Sequence of chain 1.A:
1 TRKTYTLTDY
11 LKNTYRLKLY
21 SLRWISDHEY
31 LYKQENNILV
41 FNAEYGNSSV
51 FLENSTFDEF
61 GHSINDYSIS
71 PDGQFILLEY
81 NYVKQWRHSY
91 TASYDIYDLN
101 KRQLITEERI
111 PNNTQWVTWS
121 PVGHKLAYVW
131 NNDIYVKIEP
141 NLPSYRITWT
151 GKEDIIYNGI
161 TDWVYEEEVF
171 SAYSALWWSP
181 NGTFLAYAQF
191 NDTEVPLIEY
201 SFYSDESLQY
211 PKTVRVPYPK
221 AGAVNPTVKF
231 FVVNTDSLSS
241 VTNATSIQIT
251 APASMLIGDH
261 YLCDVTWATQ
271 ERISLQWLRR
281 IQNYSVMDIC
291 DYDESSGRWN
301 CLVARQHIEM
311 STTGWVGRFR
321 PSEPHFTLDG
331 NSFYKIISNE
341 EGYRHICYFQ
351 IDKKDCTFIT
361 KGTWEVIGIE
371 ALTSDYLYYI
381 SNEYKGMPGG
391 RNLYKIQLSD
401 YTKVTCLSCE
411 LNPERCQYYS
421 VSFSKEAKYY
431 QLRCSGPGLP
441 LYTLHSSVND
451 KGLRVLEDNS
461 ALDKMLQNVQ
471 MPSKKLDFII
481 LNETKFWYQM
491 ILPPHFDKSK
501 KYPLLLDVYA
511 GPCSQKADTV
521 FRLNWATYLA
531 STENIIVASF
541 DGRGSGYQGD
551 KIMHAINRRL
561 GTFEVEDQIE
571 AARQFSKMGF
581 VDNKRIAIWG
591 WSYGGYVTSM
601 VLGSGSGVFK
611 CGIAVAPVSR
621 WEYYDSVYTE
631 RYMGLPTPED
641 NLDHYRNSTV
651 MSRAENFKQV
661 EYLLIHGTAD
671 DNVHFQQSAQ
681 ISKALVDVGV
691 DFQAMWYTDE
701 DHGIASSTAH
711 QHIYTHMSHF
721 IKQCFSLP

The protein below binds the small molecule below.
Small molecule (SMILES): CC(=O)N[C@H]1[C@H](O[C@H]2[C@H](O)[C@@H](NC(C)=O)CO[C@@H]2CO)O[C@H](CO)[C@@H](O)[C@@H]1O

Binding-site contacts:
Ligand atom O5 contacts residue THR183 of chain 1.A at 3.6 Å.
Ligand atom C1 contacts residue THR183 of chain 1.A at 3.2 Å.
Ligand atom C8 contacts residue ASN234 of chain 1.A at 3.8 Å.
Ligand atom C6 contacts residue GLN270 of chain 1.A at 4.0 Å.
Ligand atom N2 contacts residue THR183 of chain 1.A at 3.7 Å.
Ligand atom C7 contacts residue ASN234 of chain 1.A at 4.2 Å.
Ligand atom O5 contacts residue GLN270 of chain 1.A at 3.5 Å.
Ligand atom C6 contacts residue GLU271 of chain 1.A at 3.3 Å.
Ligand atom C8 contacts residue THR183 of chain 1.A at 4.5 Å.
Ligand atom C3 contacts residue ASN181 of chain 1.A at 3.8 Å.
Ligand atom N2 contacts residue ASN181 of chain 1.A at 2.8 Å (h-bond).
Ligand atom C1 contacts residue ASN181 of chain 1.A at 1.4 Å.
Ligand atom O3 contacts residue GLU294 of chain 1.A at 3.4 Å (salt-bridge).
Ligand atom C5 contacts residue ASN181 of chain 1.A at 3.8 Å.
Ligand atom C8 contacts residue PHE184 of chain 1.A at 3.6 Å (hydrophobic).
Ligand atom C4 contacts residue THR183 of chain 1.A at 4.1 Å.
Ligand atom O6 contacts residue GLU271 of chain 1.A at 2.7 Å (salt-bridge).
Ligand atom C8 contacts residue ASN181 of chain 1.A at 4.3 Å.
Ligand atom O7 contacts residue ASN181 of chain 1.A at 3.2 Å (h-bond).
Ligand atom O4 contacts residue GLU294 of chain 1.A at 4.2 Å.
Ligand atom C7 contacts residue ASN181 of chain 1.A at 3.1 Å.
Ligand atom O7 contacts residue THR183 of chain 1.A at 4.1 Å.
Ligand atom O7 contacts residue ASN234 of chain 1.A at 3.7 Å.
Ligand atom O5 contacts residue ASN181 of chain 1.A at 2.6 Å (h-bond).
Ligand atom C5 contacts residue THR183 of chain 1.A at 3.4 Å.
Ligand atom C7 contacts residue THR183 of chain 1.A at 4.5 Å.
Ligand atom C8 contacts residue TYR292 of chain 1.A at 3.4 Å (hydrophobic).
Ligand atom C3 contacts residue THR183 of chain 1.A at 3.7 Å.
Ligand atom C1 contacts residue GLN270 of chain 1.A at 4.1 Å.
Ligand atom C5 contacts residue GLN270 of chain 1.A at 4.4 Å.
Ligand atom C2 contacts residue THR183 of chain 1.A at 3.7 Å.
Ligand atom O6 contacts residue GLN270 of chain 1.A at 3.6 Å.
Ligand atom C2 contacts residue ASN181 of chain 1.A at 2.4 Å.
Ligand atom C3 contacts residue GLU294 of chain 1.A at 4.0 Å.
Ligand atom C4 contacts residue ASN181 of chain 1.A at 4.3 Å.